Sequence of chain 1.A:
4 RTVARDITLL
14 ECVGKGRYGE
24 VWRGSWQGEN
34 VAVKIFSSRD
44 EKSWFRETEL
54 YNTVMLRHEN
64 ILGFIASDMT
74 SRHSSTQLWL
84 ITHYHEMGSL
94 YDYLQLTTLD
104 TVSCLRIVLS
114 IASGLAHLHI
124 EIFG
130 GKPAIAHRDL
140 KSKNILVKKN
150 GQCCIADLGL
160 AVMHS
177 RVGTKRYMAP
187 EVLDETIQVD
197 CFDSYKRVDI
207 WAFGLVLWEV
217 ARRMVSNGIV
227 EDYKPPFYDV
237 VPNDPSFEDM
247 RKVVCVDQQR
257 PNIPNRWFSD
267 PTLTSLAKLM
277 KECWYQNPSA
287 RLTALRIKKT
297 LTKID

This small molecule binds to this protein.
Small molecule (SMILES): COc1cc(-c2cncc(-c3ccc(C4CCN(C)CC4)cc3)c2C)cc(OC)c1OC

Binding-site contacts:
Ligand atom C01 contacts residue LEU83 of chain 1.A at 3.4 Å (hydrophobic).
Ligand atom C03 contacts residue LEU65 of chain 1.A at 3.9 Å (hydrophobic).
Ligand atom N08 contacts residue LEU145 of chain 1.A at 3.6 Å.
Ligand atom N08 contacts residue TYR87 of chain 1.A at 3.8 Å.
Ligand atom C07 contacts residue ALA35 of chain 1.A at 3.7 Å (hydrophobic).
Ligand atom C01 contacts residue LYS37 of chain 1.A at 3.5 Å.
Ligand atom C01 contacts residue ALA35 of chain 1.A at 3.5 Å (hydrophobic).
Ligand atom C04 contacts residue VAL24 of chain 1.A at 3.8 Å (hydrophobic).
Ligand atom C07 contacts residue LEU145 of chain 1.A at 3.5 Å (hydrophobic).
Ligand atom C32 contacts residue LEU83 of chain 1.A at 3.9 Å (hydrophobic).
Ligand atom C23 contacts residue HIS88 of chain 1.A at 3.9 Å.
Ligand atom C29 contacts residue ALA155 of chain 1.A at 3.8 Å (hydrophobic).
Ligand atom C07 contacts residue HIS86 of chain 1.A at 3.9 Å.
Ligand atom O31 contacts residue LYS37 of chain 1.A at 3.6 Å.
Ligand atom C09 contacts residue TYR87 of chain 1.A at 3.9 Å (hydrophobic).
Ligand atom C22 contacts residue TYR87 of chain 1.A at 3.5 Å (hydrophobic).
Ligand atom N08 contacts residue HIS88 of chain 1.A at 3.0 Å (h-bond).
Ligand atom C10 contacts residue LEU145 of chain 1.A at 3.5 Å (hydrophobic).
Ligand atom C09 contacts residue LEU145 of chain 1.A at 3.6 Å (hydrophobic).
Ligand atom C26 contacts residue LEU145 of chain 1.A at 3.9 Å (hydrophobic).
Ligand atom C29 contacts residue ASN143 of chain 1.A at 3.5 Å.
Ligand atom C13 contacts residue GLY91 of chain 1.A at 3.5 Å.
Ligand atom C24 contacts residue LEU145 of chain 1.A at 3.5 Å (hydrophobic).
Ligand atom C23 contacts residue VAL16 of chain 1.A at 3.7 Å (hydrophobic).
Ligand atom C04 contacts residue THR85 of chain 1.A at 3.9 Å.
Ligand atom C12 contacts residue GLY91 of chain 1.A at 3.5 Å.
Ligand atom C06 contacts residue LEU145 of chain 1.A at 3.4 Å (hydrophobic).
Ligand atom C04 contacts residue ALA35 of chain 1.A at 3.8 Å (hydrophobic).
Ligand atom C14 contacts residue GLY91 of chain 1.A at 3.8 Å.
Ligand atom O28 contacts residue ALA155 of chain 1.A at 3.6 Å.
Ligand atom C11 contacts residue GLY91 of chain 1.A at 3.9 Å.
Ligand atom C22 contacts residue VAL16 of chain 1.A at 3.6 Å (hydrophobic).
Ligand atom C16 contacts residue VAL16 of chain 1.A at 3.8 Å (hydrophobic).
Ligand atom C23 contacts residue TYR87 of chain 1.A at 3.4 Å (hydrophobic).
Ligand atom C01 contacts residue THR85 of chain 1.A at 3.5 Å.
Ligand atom C29 contacts residue LYS142 of chain 1.A at 3.5 Å.
Ligand atom C32 contacts residue ASP156 of chain 1.A at 3.7 Å.
Ligand atom O02 contacts residue LYS37 of chain 1.A at 3.5 Å.
Ligand atom C25 contacts residue VAL24 of chain 1.A at 3.9 Å (hydrophobic).
Ligand atom C09 contacts residue HIS88 of chain 1.A at 3.2 Å.